Sequence of chain 1.D:
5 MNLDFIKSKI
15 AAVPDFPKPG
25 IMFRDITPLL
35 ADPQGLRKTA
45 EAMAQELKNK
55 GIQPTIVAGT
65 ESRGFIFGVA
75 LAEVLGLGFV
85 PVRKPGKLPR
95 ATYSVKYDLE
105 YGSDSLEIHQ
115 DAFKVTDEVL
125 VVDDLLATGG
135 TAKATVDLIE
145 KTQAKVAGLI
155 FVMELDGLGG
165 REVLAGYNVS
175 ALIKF

Binding-site contacts:
Ligand atom N1 contacts residue PHE27 of chain 1.D at 3.5 Å.
Ligand atom N6 contacts residue PHE27 of chain 1.D at 4.2 Å.
Ligand atom C8 contacts residue ALA131 of chain 1.D at 4.4 Å (hydrophobic).
Ligand atom N6 contacts residue MET26 of chain 1.D at 3.4 Å (h-bond).
Ligand atom C6 contacts residue LEU129 of chain 1.D at 4.5 Å (hydrophobic).
Ligand atom N7 contacts residue LEU129 of chain 1.D at 4.0 Å.
Ligand atom C5 contacts residue LEU129 of chain 1.D at 3.9 Å (hydrophobic).
Ligand atom C8 contacts residue LEU129 of chain 1.D at 3.6 Å (hydrophobic).
Ligand atom C6 contacts residue PHE27 of chain 1.D at 3.9 Å (hydrophobic).
Ligand atom N3 contacts residue ARG28 of chain 1.D at 4.0 Å.
Ligand atom N6 contacts residue LEU159 of chain 1.D at 3.8 Å.
Ligand atom C2 contacts residue LEU129 of chain 1.D at 4.0 Å (hydrophobic).
Ligand atom N7 contacts residue LEU159 of chain 1.D at 4.2 Å.
Ligand atom C5 contacts residue PHE27 of chain 1.D at 4.2 Å (hydrophobic).
Ligand atom C2 contacts residue PHE27 of chain 1.D at 3.4 Å (hydrophobic).
Ligand atom N9 contacts residue LEU129 of chain 1.D at 3.4 Å.
Ligand atom C4 contacts residue PHE27 of chain 1.D at 3.9 Å (hydrophobic).
Ligand atom C6 contacts residue ARG28 of chain 1.D at 4.0 Å.
Ligand atom N1 contacts residue MET26 of chain 1.D at 4.2 Å.
Ligand atom N3 contacts residue LEU129 of chain 1.D at 4.0 Å.
Ligand atom N6 contacts residue ILE25 of chain 1.D at 3.9 Å.
Ligand atom C4 contacts residue LEU129 of chain 1.D at 3.5 Å (hydrophobic).
Ligand atom C6 contacts residue LEU159 of chain 1.D at 4.2 Å (hydrophobic).
Ligand atom N3 contacts residue PHE27 of chain 1.D at 3.5 Å.
Ligand atom C6 contacts residue MET26 of chain 1.D at 4.1 Å (hydrophobic).
Ligand atom N1 contacts residue LEU129 of chain 1.D at 4.3 Å.
Ligand atom N1 contacts residue ARG28 of chain 1.D at 2.9 Å (salt-bridge).
Ligand atom C5 contacts residue LEU159 of chain 1.D at 4.3 Å (hydrophobic).
Ligand atom C2 contacts residue ARG28 of chain 1.D at 3.1 Å.

The small molecule below binds the protein below.
Small molecule (SMILES): Nc1ncnc2[nH]cnc12